Sequence of chain 1.B:
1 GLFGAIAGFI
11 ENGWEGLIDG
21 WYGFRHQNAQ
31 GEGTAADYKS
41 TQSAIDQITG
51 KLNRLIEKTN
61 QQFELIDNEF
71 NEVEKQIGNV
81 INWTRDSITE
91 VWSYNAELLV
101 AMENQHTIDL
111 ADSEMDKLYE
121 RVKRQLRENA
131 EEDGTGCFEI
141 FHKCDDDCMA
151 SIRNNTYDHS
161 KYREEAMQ

Binding-site contacts:
Ligand atom N2 contacts residue ASN32 of chain 1.A at 3.0 Å (h-bond).
Ligand atom C6 contacts residue THR34 of chain 1.A at 3.4 Å.
Ligand atom O6 contacts residue LEU52 of chain 1.B at 3.5 Å.
Ligand atom C8 contacts residue ASN32 of chain 1.A at 4.4 Å.
Ligand atom C3 contacts residue ASN32 of chain 1.A at 3.8 Å.
Ligand atom C5 contacts residue ASN32 of chain 1.A at 3.8 Å.
Ligand atom C7 contacts residue ASN32 of chain 1.A at 3.2 Å.
Ligand atom O5 contacts residue ALA33 of chain 1.A at 4.0 Å.
Ligand atom O5 contacts residue ASN32 of chain 1.A at 2.4 Å (h-bond).
Ligand atom C5 contacts residue THR34 of chain 1.A at 4.1 Å.
Ligand atom O5 contacts residue THR34 of chain 1.A at 4.4 Å.
Ligand atom O6 contacts residue THR34 of chain 1.A at 4.1 Å.
Ligand atom C1 contacts residue ALA33 of chain 1.A at 4.5 Å (hydrophobic).
Ligand atom C4 contacts residue ASN32 of chain 1.A at 4.3 Å.
Ligand atom O5 contacts residue THR313 of chain 1.A at 3.6 Å.
Ligand atom C1 contacts residue THR313 of chain 1.A at 4.2 Å.
Ligand atom O6 contacts residue THR313 of chain 1.A at 3.8 Å.
Ligand atom C1 contacts residue ASN32 of chain 1.A at 1.5 Å.
Ligand atom C2 contacts residue ASN32 of chain 1.A at 2.5 Å.
Ligand atom O7 contacts residue ASN32 of chain 1.A at 3.1 Å (h-bond).

Sequence of chain 1.A:
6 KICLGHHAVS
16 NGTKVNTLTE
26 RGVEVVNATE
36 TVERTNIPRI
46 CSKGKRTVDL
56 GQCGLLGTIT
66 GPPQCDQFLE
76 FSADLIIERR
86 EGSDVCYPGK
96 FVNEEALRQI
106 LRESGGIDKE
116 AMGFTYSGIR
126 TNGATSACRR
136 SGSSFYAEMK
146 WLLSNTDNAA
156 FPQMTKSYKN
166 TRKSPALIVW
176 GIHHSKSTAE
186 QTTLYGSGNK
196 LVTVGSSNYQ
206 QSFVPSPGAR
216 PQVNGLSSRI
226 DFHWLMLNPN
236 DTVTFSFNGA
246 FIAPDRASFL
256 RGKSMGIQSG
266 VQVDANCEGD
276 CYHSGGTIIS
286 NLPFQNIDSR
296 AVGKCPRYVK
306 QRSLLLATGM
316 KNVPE

A small-molecule ligand and the protein it binds are described below.
Small molecule (SMILES): CC(=O)N[C@@H]1[C@@H](O)[C@H](O)[C@@H](CO)O[C@H]1O